Binding-site contacts:
Ligand atom O5 contacts residue ASN119 of chain 1.C at 4.4 Å.
Ligand atom C1 contacts residue ASN116 of chain 1.C at 1.4 Å.
Ligand atom C5 contacts residue ASN116 of chain 1.C at 3.5 Å.
Ligand atom C6 contacts residue ASN116 of chain 1.C at 4.5 Å.
Ligand atom C1 contacts residue SER118 of chain 1.C at 3.9 Å.
Ligand atom C6 contacts residue SER118 of chain 1.C at 3.6 Å.
Ligand atom N2 contacts residue ASN116 of chain 1.C at 3.0 Å (h-bond).
Ligand atom C3 contacts residue ASN116 of chain 1.C at 3.7 Å.
Ligand atom O5 contacts residue ASN116 of chain 1.C at 2.1 Å (h-bond).
Ligand atom O6 contacts residue SER118 of chain 1.C at 4.4 Å.
Ligand atom C4 contacts residue ASN116 of chain 1.C at 4.0 Å.
Ligand atom C8 contacts residue ARG114 of chain 1.C at 4.0 Å.
Ligand atom O6 contacts residue ASN119 of chain 1.C at 4.1 Å.
Ligand atom C8 contacts residue ASN116 of chain 1.C at 3.8 Å.
Ligand atom C7 contacts residue ASN116 of chain 1.C at 3.6 Å.
Ligand atom C2 contacts residue ASN116 of chain 1.C at 2.5 Å.
Ligand atom C5 contacts residue SER118 of chain 1.C at 3.5 Å.
Ligand atom O7 contacts residue ASN116 of chain 1.C at 4.5 Å.
Ligand atom O5 contacts residue SER118 of chain 1.C at 3.5 Å.

The protein below binds the small molecule below.
Small molecule (SMILES): CC(=O)N[C@H]1CO[C@H](CO)[C@@H](O)[C@@H]1O[C@@H]1O[C@@H](C)[C@@H](O)[C@@H](O)[C@@H]1O

Sequence of chain 1.C:
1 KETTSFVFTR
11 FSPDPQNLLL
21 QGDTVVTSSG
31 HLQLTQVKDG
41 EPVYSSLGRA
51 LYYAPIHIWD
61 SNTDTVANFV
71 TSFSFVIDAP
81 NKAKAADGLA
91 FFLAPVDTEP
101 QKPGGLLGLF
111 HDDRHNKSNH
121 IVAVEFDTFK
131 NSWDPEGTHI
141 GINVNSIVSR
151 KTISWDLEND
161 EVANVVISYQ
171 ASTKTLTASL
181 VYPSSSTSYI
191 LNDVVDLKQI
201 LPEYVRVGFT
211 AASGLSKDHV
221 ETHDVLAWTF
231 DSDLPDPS